Sequence of chain 1.A:
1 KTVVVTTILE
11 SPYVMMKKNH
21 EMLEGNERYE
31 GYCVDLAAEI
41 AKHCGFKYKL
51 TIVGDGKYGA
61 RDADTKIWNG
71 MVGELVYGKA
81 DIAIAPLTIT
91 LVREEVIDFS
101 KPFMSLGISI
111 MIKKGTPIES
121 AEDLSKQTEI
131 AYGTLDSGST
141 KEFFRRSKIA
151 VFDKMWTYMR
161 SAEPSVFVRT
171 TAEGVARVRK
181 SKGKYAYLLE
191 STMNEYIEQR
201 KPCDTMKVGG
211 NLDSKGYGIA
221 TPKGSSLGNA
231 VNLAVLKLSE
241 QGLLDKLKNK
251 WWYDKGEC

Sequence of chain 1.B:
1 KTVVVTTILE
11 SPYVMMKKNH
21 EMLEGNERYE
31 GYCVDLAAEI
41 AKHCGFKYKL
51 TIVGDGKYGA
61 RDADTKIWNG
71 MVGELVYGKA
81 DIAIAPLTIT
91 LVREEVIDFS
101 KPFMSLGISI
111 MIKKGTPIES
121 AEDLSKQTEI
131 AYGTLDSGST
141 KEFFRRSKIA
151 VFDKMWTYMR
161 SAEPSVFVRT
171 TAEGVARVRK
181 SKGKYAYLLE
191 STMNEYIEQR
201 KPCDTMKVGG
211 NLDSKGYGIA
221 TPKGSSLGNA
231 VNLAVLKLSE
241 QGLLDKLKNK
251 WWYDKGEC

Binding-site contacts:
Ligand atom CL1 contacts residue SER105 of chain 1.B at 3.1 Å.
Ligand atom N1 contacts residue LEU236 of chain 1.A at 4.1 Å.
Ligand atom C4 contacts residue GLY216 of chain 1.B at 4.0 Å.
Ligand atom CL1 contacts residue LYS215 of chain 1.B at 3.2 Å.
Ligand atom O2 contacts residue GLY216 of chain 1.B at 3.7 Å.
Ligand atom N2 contacts residue PRO102 of chain 1.A at 3.0 Å (h-bond).
Ligand atom C2 contacts residue LYS215 of chain 1.B at 4.0 Å.
Ligand atom C8 contacts residue PRO102 of chain 1.A at 3.2 Å (hydrophobic).
Ligand atom C2 contacts residue PRO102 of chain 1.A at 3.5 Å (hydrophobic).
Ligand atom C3 contacts residue PRO102 of chain 1.A at 3.7 Å (hydrophobic).
Ligand atom C1 contacts residue LYS215 of chain 1.B at 4.0 Å.
Ligand atom CL1 contacts residue B5D1 of chain 1.G at 3.7 Å.
Ligand atom C6 contacts residue LYS215 of chain 1.B at 3.8 Å.
Ligand atom N2 contacts residue SER239 of chain 1.A at 4.0 Å.
Ligand atom N1 contacts residue PRO102 of chain 1.A at 3.1 Å (h-bond).
Ligand atom CL1 contacts residue GLY216 of chain 1.B at 4.1 Å.
Ligand atom C2 contacts residue GLY216 of chain 1.B at 4.0 Å.
Ligand atom C3 contacts residue LYS215 of chain 1.B at 3.6 Å.
Ligand atom C4 contacts residue B5D1 of chain 1.G at 3.7 Å.
Ligand atom C7 contacts residue LEU236 of chain 1.A at 4.1 Å (hydrophobic).
Ligand atom C3 contacts residue PRO102 of chain 1.B at 3.6 Å (hydrophobic).
Ligand atom O2 contacts residue LYS215 of chain 1.B at 4.2 Å.
Ligand atom C1 contacts residue PRO102 of chain 1.A at 3.5 Å (hydrophobic).
Ligand atom C7 contacts residue SER239 of chain 1.A at 3.5 Å.
Ligand atom S1 contacts residue PRO102 of chain 1.A at 3.9 Å.
Ligand atom C7 contacts residue PRO102 of chain 1.A at 2.9 Å (hydrophobic).
Ligand atom C3 contacts residue GLY216 of chain 1.B at 3.6 Å.
Ligand atom N1 contacts residue LYS101 of chain 1.A at 3.4 Å.
Ligand atom C7 contacts residue VAL235 of chain 1.A at 3.6 Å (hydrophobic).
Ligand atom O2 contacts residue ILE89 of chain 1.B at 3.9 Å.
Ligand atom C1 contacts residue SER214 of chain 1.B at 4.2 Å.
Ligand atom C8 contacts residue SER239 of chain 1.A at 3.8 Å.
Ligand atom C5 contacts residue SER214 of chain 1.B at 3.8 Å.
Ligand atom C4 contacts residue LYS215 of chain 1.B at 3.4 Å.
Ligand atom O1 contacts residue LYS101 of chain 1.A at 3.6 Å.
Ligand atom C5 contacts residue LYS215 of chain 1.B at 4.0 Å.
Ligand atom O1 contacts residue ILE89 of chain 1.B at 3.7 Å.
Ligand atom O1 contacts residue PRO102 of chain 1.B at 3.5 Å.
Ligand atom C6 contacts residue B5D1 of chain 1.G at 3.8 Å.
Ligand atom O1 contacts residue PRO102 of chain 1.A at 3.3 Å.

A small-molecule ligand and the protein it binds are described below.
Small molecule (SMILES): C[C@H]1Nc2ccc(Cl)cc2S(=O)(=O)N1